Binding-site contacts:
Ligand atom C contacts residue ASN396 of chain 1.B at 3.6 Å.
Ligand atom C contacts residue SER273 of chain 1.B at 3.7 Å.
Ligand atom OD2 contacts residue GLY352 of chain 1.B at 3.5 Å (h-bond).
Ligand atom C contacts residue THR393 of chain 1.B at 3.5 Å.
Ligand atom OD1 contacts residue ALA353 of chain 1.B at 3.9 Å.
Ligand atom CG contacts residue ALA353 of chain 1.B at 3.5 Å (hydrophobic).
Ligand atom OD2 contacts residue GLY354 of chain 1.B at 3.6 Å (h-bond).
Ligand atom CA contacts residue ASP389 of chain 1.B at 3.6 Å.
Ligand atom CG contacts residue GLY354 of chain 1.B at 3.4 Å.
Ligand atom OD1 contacts residue GLY354 of chain 1.B at 3.0 Å (h-bond).
Ligand atom CG contacts residue THR309 of chain 1.B at 3.6 Å.
Ligand atom OD2 contacts residue ALA353 of chain 1.B at 3.5 Å.
Ligand atom N contacts residue VAL350 of chain 1.B at 2.9 Å (h-bond).
Ligand atom CG contacts residue ARG392 of chain 1.B at 3.4 Å.
Ligand atom O contacts residue GLY349 of chain 1.B at 3.6 Å.
Ligand atom OD2 contacts residue ASP389 of chain 1.B at 2.7 Å (salt-bridge).
Ligand atom OD1 contacts residue ARG392 of chain 1.B at 3.0 Å (salt-bridge).
Ligand atom O contacts residue MET306 of chain 1.B at 3.3 Å.
Ligand atom O contacts residue ASN396 of chain 1.B at 3.0 Å (h-bond).
Ligand atom CB contacts residue ALA353 of chain 1.B at 3.7 Å (hydrophobic).
Ligand atom OXT contacts residue SER271 of chain 1.B at 3.0 Å (h-bond).
Ligand atom N contacts residue THR393 of chain 1.B at 3.1 Å (h-bond).
Ligand atom N contacts residue SER271 of chain 1.B at 3.0 Å (h-bond).
Ligand atom OXT contacts residue THR393 of chain 1.B at 3.3 Å.
Ligand atom CA contacts residue THR393 of chain 1.B at 3.2 Å.
Ligand atom C contacts residue GLY349 of chain 1.B at 3.6 Å.
Ligand atom O contacts residue SER273 of chain 1.B at 3.1 Å.
Ligand atom OXT contacts residue SER273 of chain 1.B at 2.7 Å (h-bond).
Ligand atom CA contacts residue ASN396 of chain 1.B at 3.6 Å.
Ligand atom CB contacts residue MET306 of chain 1.B at 3.4 Å (hydrophobic).
Ligand atom OD2 contacts residue VAL350 of chain 1.B at 3.8 Å.
Ligand atom N contacts residue ASP389 of chain 1.B at 2.7 Å (salt-bridge).
Ligand atom OXT contacts residue GLY349 of chain 1.B at 3.4 Å.
Ligand atom OD1 contacts residue THR309 of chain 1.B at 2.9 Å (h-bond).
Ligand atom OXT contacts residue VAL350 of chain 1.B at 3.6 Å.
Ligand atom OD1 contacts residue THR347 of chain 1.B at 3.5 Å.
Ligand atom OXT contacts residue SER272 of chain 1.B at 3.6 Å.
Ligand atom CB contacts residue THR309 of chain 1.B at 3.8 Å.
Ligand atom OD2 contacts residue ARG392 of chain 1.B at 3.1 Å (salt-bridge).
Ligand atom CG contacts residue ASP389 of chain 1.B at 3.7 Å.

A protein and the small-molecule ligand that binds it are described below.
Small molecule (SMILES): N[C@@H](CC(=O)O)C(=O)O

Sequence of chain 1.B:
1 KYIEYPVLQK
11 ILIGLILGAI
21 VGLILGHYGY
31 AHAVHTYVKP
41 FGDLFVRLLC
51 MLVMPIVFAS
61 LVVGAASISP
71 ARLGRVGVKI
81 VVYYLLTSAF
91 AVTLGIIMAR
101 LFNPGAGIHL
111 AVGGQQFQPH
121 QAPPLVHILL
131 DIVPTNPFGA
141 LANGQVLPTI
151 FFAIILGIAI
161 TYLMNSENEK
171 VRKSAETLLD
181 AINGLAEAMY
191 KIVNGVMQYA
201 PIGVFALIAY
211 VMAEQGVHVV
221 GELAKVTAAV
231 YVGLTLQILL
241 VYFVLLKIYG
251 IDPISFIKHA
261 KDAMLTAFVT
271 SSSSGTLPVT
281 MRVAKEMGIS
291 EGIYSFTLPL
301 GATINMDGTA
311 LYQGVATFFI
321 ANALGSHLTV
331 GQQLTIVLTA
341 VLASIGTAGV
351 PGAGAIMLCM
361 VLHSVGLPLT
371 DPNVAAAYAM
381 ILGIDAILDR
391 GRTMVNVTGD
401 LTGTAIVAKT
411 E